This protein binds this small molecule.
Small molecule (SMILES): Nc1nc(F)nc2c1ncn2[C@@H]1O[C@H](CO)[C@@H](O)[C@H]1O

Sequence of chain 1.B:
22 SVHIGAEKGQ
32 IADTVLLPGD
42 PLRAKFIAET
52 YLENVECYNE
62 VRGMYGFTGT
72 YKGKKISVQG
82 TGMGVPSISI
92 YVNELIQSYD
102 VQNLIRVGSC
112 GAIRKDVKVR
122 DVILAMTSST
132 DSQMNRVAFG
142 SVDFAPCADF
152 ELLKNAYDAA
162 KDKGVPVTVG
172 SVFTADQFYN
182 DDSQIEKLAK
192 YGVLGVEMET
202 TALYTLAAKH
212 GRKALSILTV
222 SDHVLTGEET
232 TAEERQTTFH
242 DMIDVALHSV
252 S

Binding-site contacts:
Ligand atom O2' contacts residue ARG107 of chain 1.A at 3.2 Å (salt-bridge).
Ligand atom C1' contacts residue SER110 of chain 1.A at 3.3 Å.
Ligand atom N7 contacts residue CYS111 of chain 1.A at 3.7 Å.
Ligand atom O2' contacts residue SER110 of chain 1.A at 3.8 Å.
Ligand atom C5 contacts residue SER222 of chain 1.A at 3.8 Å.
Ligand atom C6 contacts residue GLY112 of chain 1.A at 3.6 Å.
Ligand atom N6 contacts residue VAL225 of chain 1.A at 3.7 Å.
Ligand atom O5' contacts residue ARG63 of chain 1.B at 3.0 Å (salt-bridge).
Ligand atom C5' contacts residue PHE179 of chain 1.A at 3.7 Å (hydrophobic).
Ligand atom F contacts residue PHE179 of chain 1.A at 3.5 Å.
Ligand atom C4 contacts residue PHE179 of chain 1.A at 3.8 Å (hydrophobic).
Ligand atom C6 contacts residue PHE179 of chain 1.A at 3.7 Å (hydrophobic).
Ligand atom N1 contacts residue PHE179 of chain 1.A at 3.5 Å.
Ligand atom N9 contacts residue SER110 of chain 1.A at 3.6 Å (h-bond).
Ligand atom F contacts residue VAL197 of chain 1.A at 3.5 Å.
Ligand atom N6 contacts residue ASP223 of chain 1.A at 3.1 Å (salt-bridge).
Ligand atom O2' contacts residue MET199 of chain 1.A at 3.3 Å (h-bond).
Ligand atom C8 contacts residue SER222 of chain 1.A at 3.2 Å.
Ligand atom O2' contacts residue GLU198 of chain 1.A at 3.5 Å.
Ligand atom O2' contacts residue GLU200 of chain 1.A at 2.7 Å (salt-bridge).
Ligand atom C4 contacts residue VAL197 of chain 1.A at 3.8 Å (hydrophobic).
Ligand atom C3' contacts residue GLU200 of chain 1.A at 3.5 Å.
Ligand atom C5' contacts residue HIS24 of chain 1.B at 3.5 Å.
Ligand atom N6 contacts residue GLY112 of chain 1.A at 3.3 Å.
Ligand atom O5' contacts residue HIS24 of chain 1.B at 2.4 Å (h-bond).
Ligand atom C2 contacts residue PHE179 of chain 1.A at 3.4 Å (hydrophobic).
Ligand atom C8 contacts residue CYS111 of chain 1.A at 3.8 Å (hydrophobic).
Ligand atom O3' contacts residue GLU200 of chain 1.A at 2.5 Å (salt-bridge).
Ligand atom N3 contacts residue GLU198 of chain 1.A at 3.6 Å.
Ligand atom C4' contacts residue ARG63 of chain 1.B at 3.6 Å.
Ligand atom N7 contacts residue GLY112 of chain 1.A at 3.6 Å (h-bond).
Ligand atom F contacts residue MET199 of chain 1.A at 3.8 Å.
Ligand atom C2 contacts residue VAL197 of chain 1.A at 3.6 Å (hydrophobic).
Ligand atom N3 contacts residue PHE179 of chain 1.A at 3.6 Å.
Ligand atom N7 contacts residue SER222 of chain 1.A at 2.6 Å (h-bond).
Ligand atom C8 contacts residue SER110 of chain 1.A at 3.1 Å.
Ligand atom N3 contacts residue VAL197 of chain 1.A at 3.7 Å.
Ligand atom O4' contacts residue ARG63 of chain 1.B at 3.7 Å.
Ligand atom C5 contacts residue GLY112 of chain 1.A at 3.6 Å.
Ligand atom N1 contacts residue VAL197 of chain 1.A at 3.7 Å.

Sequence of chain 1.A:
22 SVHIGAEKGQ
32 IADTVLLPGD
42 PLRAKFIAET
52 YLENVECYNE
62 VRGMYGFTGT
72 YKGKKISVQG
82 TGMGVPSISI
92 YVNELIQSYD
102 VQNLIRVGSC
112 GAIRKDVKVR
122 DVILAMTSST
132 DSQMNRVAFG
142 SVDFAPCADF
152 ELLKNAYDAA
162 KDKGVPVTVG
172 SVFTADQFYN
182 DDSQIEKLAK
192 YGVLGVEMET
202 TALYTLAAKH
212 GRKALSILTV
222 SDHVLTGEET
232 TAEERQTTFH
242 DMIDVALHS